Sequence of chain 1.A:
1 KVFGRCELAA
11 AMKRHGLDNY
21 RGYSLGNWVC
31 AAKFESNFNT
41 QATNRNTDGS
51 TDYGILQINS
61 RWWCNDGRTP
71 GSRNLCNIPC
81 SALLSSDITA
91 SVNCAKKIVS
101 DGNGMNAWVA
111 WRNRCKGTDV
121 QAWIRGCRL

Binding-site contacts:
Ligand atom O1 contacts residue GD1 of chain 1.B at 2.4 Å.
Ligand atom C2 contacts residue TRP62 of chain 1.A at 3.5 Å (hydrophobic).
Ligand atom C10 contacts residue DO31 of chain 1.E at 3.8 Å.
Ligand atom N3 contacts residue GD1 of chain 1.B at 2.6 Å.
Ligand atom C5 contacts residue GD1 of chain 1.B at 3.5 Å.
Ligand atom N2 contacts residue GD1 of chain 1.B at 2.6 Å.
Ligand atom O1 contacts residue DO31 of chain 1.E at 3.3 Å (h-bond).
Ligand atom C1 contacts residue GD1 of chain 1.B at 3.5 Å.
Ligand atom N4 contacts residue GD1 of chain 1.B at 2.7 Å.
Ligand atom C3 contacts residue TRP62 of chain 1.A at 3.8 Å (hydrophobic).
Ligand atom C8 contacts residue GD1 of chain 1.B at 3.5 Å.
Ligand atom C13 contacts residue ASP101 of chain 1.A at 3.5 Å.
Ligand atom C17 contacts residue DO31 of chain 1.E at 3.7 Å.
Ligand atom O7 contacts residue GD1 of chain 1.B at 2.3 Å.
Ligand atom C7 contacts residue GD1 of chain 1.B at 3.5 Å.
Ligand atom C8 contacts residue TRP62 of chain 1.A at 3.8 Å (hydrophobic).
Ligand atom C4 contacts residue TRP62 of chain 1.A at 3.4 Å (hydrophobic).
Ligand atom C15 contacts residue DO31 of chain 1.E at 3.4 Å.
Ligand atom C16 contacts residue GD1 of chain 1.B at 3.2 Å.
Ligand atom O5 contacts residue ASP101 of chain 1.A at 3.6 Å.
Ligand atom C11 contacts residue GD1 of chain 1.B at 3.3 Å.
Ligand atom C12 contacts residue GD1 of chain 1.B at 3.3 Å.
Ligand atom O5 contacts residue GD1 of chain 1.B at 2.3 Å.
Ligand atom C10 contacts residue GD1 of chain 1.B at 3.2 Å.
Ligand atom O6 contacts residue ASP101 of chain 1.A at 2.8 Å (salt-bridge).
Ligand atom O2 contacts residue DO31 of chain 1.E at 2.9 Å (h-bond).
Ligand atom C3 contacts residue GD1 of chain 1.B at 3.5 Å.
Ligand atom N1 contacts residue GD1 of chain 1.B at 2.6 Å.
Ligand atom O7 contacts residue DO31 of chain 1.E at 2.7 Å (h-bond).
Ligand atom C2 contacts residue GD1 of chain 1.B at 3.6 Å.
Ligand atom O3 contacts residue GD1 of chain 1.B at 2.4 Å.
Ligand atom C6 contacts residue GD1 of chain 1.B at 3.5 Å.
Ligand atom C4 contacts residue GD1 of chain 1.B at 3.5 Å.
Ligand atom C5 contacts residue TRP63 of chain 1.A at 3.6 Å (hydrophobic).
Ligand atom C9 contacts residue DO31 of chain 1.E at 3.1 Å.
Ligand atom C13 contacts residue GD1 of chain 1.B at 3.1 Å.
Ligand atom C14 contacts residue GD1 of chain 1.B at 3.2 Å.
Ligand atom C15 contacts residue GD1 of chain 1.B at 3.2 Å.
Ligand atom C9 contacts residue GD1 of chain 1.B at 3.2 Å.
Ligand atom C6 contacts residue TRP62 of chain 1.A at 3.7 Å (hydrophobic).

A small-molecule ligand and the protein it binds are described below.
Small molecule (SMILES): C[C@@H](O)CN1CCN(CC(=O)O)CCN(CC(=O)O)CCN(CC(=O)O)CC1